Binding-site contacts:
Ligand atom O contacts residue TRP147 of chain 1.D at 3.1 Å (h-bond).
Ligand atom O contacts residue ILE66 of chain 1.D at 3.7 Å.
Ligand atom CA contacts residue THR73 of chain 1.D at 3.6 Å.
Ligand atom ND1 contacts residue GLU45 of chain 1.D at 3.4 Å (salt-bridge).
Ligand atom CE1 contacts residue GLU45 of chain 1.D at 2.8 Å.
Ligand atom CB contacts residue GLU76 of chain 1.D at 3.6 Å.
Ligand atom CG1 contacts residue TYR99 of chain 1.D at 3.7 Å (hydrophobic).
Ligand atom CA contacts residue TYR99 of chain 1.D at 3.4 Å (hydrophobic).
Ligand atom CB contacts residue SER77 of chain 1.D at 3.7 Å.
Ligand atom N contacts residue TYR99 of chain 1.D at 3.2 Å (h-bond).
Ligand atom N contacts residue TYR7 of chain 1.D at 3.2 Å (h-bond).
Ligand atom NE2 contacts residue TYR7 of chain 1.D at 3.6 Å.
Ligand atom NE2 contacts residue CYS67 of chain 1.D at 3.4 Å (h-bond).
Ligand atom CB contacts residue TRP147 of chain 1.D at 3.7 Å (hydrophobic).
Ligand atom ND1 contacts residue ASN63 of chain 1.D at 3.5 Å (h-bond).
Ligand atom CE1 contacts residue CYS67 of chain 1.D at 3.5 Å (hydrophobic).
Ligand atom CE1 contacts residue TYR7 of chain 1.D at 3.5 Å (hydrophobic).
Ligand atom CG contacts residue TYR9 of chain 1.D at 3.5 Å (hydrophobic).
Ligand atom O contacts residue LYS146 of chain 1.D at 3.5 Å (salt-bridge).
Ligand atom CD1 contacts residue SER77 of chain 1.D at 3.4 Å.
Ligand atom OXT contacts residue TYR84 of chain 1.D at 3.2 Å (h-bond).
Ligand atom C contacts residue TYR84 of chain 1.D at 3.4 Å (hydrophobic).
Ligand atom C contacts residue SER77 of chain 1.D at 3.6 Å.
Ligand atom OXT contacts residue LYS146 of chain 1.D at 2.9 Å (salt-bridge).
Ligand atom O contacts residue TYR84 of chain 1.D at 2.7 Å (h-bond).
Ligand atom NE2 contacts residue SER24 of chain 1.D at 3.1 Å (h-bond).
Ligand atom C contacts residue LYS146 of chain 1.D at 3.4 Å.
Ligand atom N contacts residue SER77 of chain 1.D at 2.9 Å (h-bond).
Ligand atom OE2 contacts residue THR73 of chain 1.D at 2.9 Å (h-bond).
Ligand atom O contacts residue THR143 of chain 1.D at 2.7 Å (h-bond).
Ligand atom N contacts residue ASN63 of chain 1.D at 3.5 Å (h-bond).
Ligand atom CG contacts residue VAL152 of chain 1.D at 3.6 Å (hydrophobic).
Ligand atom CA contacts residue SER77 of chain 1.D at 3.3 Å.
Ligand atom NE2 contacts residue TYR9 of chain 1.D at 3.6 Å.
Ligand atom O contacts residue TRP147 of chain 1.D at 3.6 Å.
Ligand atom CD2 contacts residue TYR9 of chain 1.D at 2.6 Å (hydrophobic).
Ligand atom N contacts residue THR73 of chain 1.D at 3.6 Å.
Ligand atom CD2 contacts residue TYR123 of chain 1.D at 3.7 Å (hydrophobic).
Ligand atom OXT contacts residue ASN80 of chain 1.D at 2.9 Å (h-bond).
Ligand atom O contacts residue LYS146 of chain 1.D at 3.5 Å.

This protein binds this small molecule.
Small molecule (SMILES): CC(C)C[C@H](NC(=O)[C@H](C)NC(=O)[C@H](CC(N)=O)NC(=O)[C@H](CCC(=O)O)NC(=O)[C@@H](NC(=O)[C@H](C)NC(=O)[C@@H](NC(=O)[C@@H](N)CC1=NC=NC1)C(C)C)C(C)C)C(=O)O

Sequence of chain 1.D:
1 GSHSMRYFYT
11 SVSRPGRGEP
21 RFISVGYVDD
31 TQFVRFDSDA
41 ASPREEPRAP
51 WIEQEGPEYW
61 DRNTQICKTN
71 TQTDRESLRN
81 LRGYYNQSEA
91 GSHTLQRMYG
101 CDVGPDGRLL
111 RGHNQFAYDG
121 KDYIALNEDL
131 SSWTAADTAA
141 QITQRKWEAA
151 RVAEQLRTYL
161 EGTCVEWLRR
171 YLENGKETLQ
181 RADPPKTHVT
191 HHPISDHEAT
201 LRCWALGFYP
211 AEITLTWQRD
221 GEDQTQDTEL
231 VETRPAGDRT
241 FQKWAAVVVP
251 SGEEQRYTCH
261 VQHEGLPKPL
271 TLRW